A protein and the small-molecule ligand that binds it are described below.
Small molecule (SMILES): CN1C(N)=NC(=O)/C1=C/c1cc(Br)c(O)c(Br)c1

Sequence of chain 2.B:
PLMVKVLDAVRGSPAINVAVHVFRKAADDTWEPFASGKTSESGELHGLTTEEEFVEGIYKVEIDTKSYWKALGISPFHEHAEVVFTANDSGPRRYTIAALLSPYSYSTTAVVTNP

Binding-site contacts:
Ligand atom CAN contacts residue 3M21 of chain 2.E at 0.2 Å.
Ligand atom NAJ contacts residue 3M21 of chain 2.E at 0.3 Å (h-bond).
Ligand atom CAK contacts residue LYS15 of chain 2.B at 3.6 Å.
Ligand atom CAH contacts residue ALA108 of chain 2.B at 3.4 Å (hydrophobic).
Ligand atom CAO contacts residue SER117 of chain 1.B at 3.4 Å.
Ligand atom CAL contacts residue 3M21 of chain 2.E at 0.8 Å.
Ligand atom NAJ contacts residue LEU110 of chain 2.B at 3.7 Å.
Ligand atom CAA contacts residue ALA108 of chain 1.B at 3.0 Å (hydrophobic).
Ligand atom CAQ contacts residue 3M21 of chain 2.E at 0.4 Å.
Ligand atom CAG contacts residue 3M21 of chain 2.E at 1.4 Å.
Ligand atom CAN contacts residue LEU17 of chain 2.B at 3.6 Å (hydrophobic).
Ligand atom OAC contacts residue SER117 of chain 2.B at 3.5 Å (h-bond).
Ligand atom CAK contacts residue 3M21 of chain 2.E at 0.0 Å.
Ligand atom NAJ contacts residue SER117 of chain 1.B at 3.4 Å (h-bond).
Ligand atom NAJ contacts residue SER117 of chain 2.B at 3.5 Å (h-bond).
Ligand atom BRAF contacts residue LYS15 of chain 2.B at 3.8 Å.
Ligand atom NAB contacts residue SER117 of chain 1.B at 3.0 Å (h-bond).
Ligand atom CAI contacts residue LEU17 of chain 2.B at 3.2 Å (hydrophobic).
Ligand atom CAI contacts residue 3M21 of chain 2.E at 0.7 Å.
Ligand atom CAH contacts residue LEU17 of chain 1.B at 3.6 Å (hydrophobic).
Ligand atom NAB contacts residue THR118 of chain 1.B at 3.8 Å.
Ligand atom BRAE contacts residue 3M21 of chain 2.E at 0.2 Å.
Ligand atom CAH contacts residue 3M21 of chain 2.E at 0.7 Å.
Ligand atom OAD contacts residue LYS15 of chain 2.B at 2.8 Å (salt-bridge).
Ligand atom NAB contacts residue 3M21 of chain 2.E at 0.8 Å (h-bond).
Ligand atom NAJ contacts residue LEU110 of chain 1.B at 3.8 Å.
Ligand atom BRAF contacts residue 3M21 of chain 2.E at 0.2 Å.
Ligand atom CAO contacts residue LEU110 of chain 2.B at 3.8 Å (hydrophobic).
Ligand atom NAR contacts residue 3M21 of chain 2.E at 1.0 Å.
Ligand atom CAA contacts residue THR119 of chain 1.B at 3.6 Å.
Ligand atom CAM contacts residue LEU17 of chain 1.B at 3.8 Å (hydrophobic).
Ligand atom BRAE contacts residue LYS15 of chain 1.B at 3.6 Å.
Ligand atom CAO contacts residue 3M21 of chain 2.E at 0.6 Å.
Ligand atom OAC contacts residue 3M21 of chain 2.E at 0.8 Å.
Ligand atom CAM contacts residue 3M21 of chain 2.E at 0.2 Å.
Ligand atom CAA contacts residue 3M21 of chain 2.E at 1.4 Å.
Ligand atom CAP contacts residue 3M21 of chain 2.E at 0.6 Å.
Ligand atom CAK contacts residue LYS15 of chain 1.B at 3.5 Å.
Ligand atom OAD contacts residue LYS15 of chain 1.B at 2.5 Å (salt-bridge).
Ligand atom OAD contacts residue 3M21 of chain 2.E at 0.4 Å (h-bond).

Sequence of chain 1.B:
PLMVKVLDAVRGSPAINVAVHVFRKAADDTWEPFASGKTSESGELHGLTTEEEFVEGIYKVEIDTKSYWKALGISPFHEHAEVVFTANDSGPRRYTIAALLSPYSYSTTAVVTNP